A small-molecule ligand and the protein it binds are described below.
Small molecule (SMILES): Clc1nc(OCc2ccccc2)c2[nH]cnc2n1

Sequence of chain 2.B:
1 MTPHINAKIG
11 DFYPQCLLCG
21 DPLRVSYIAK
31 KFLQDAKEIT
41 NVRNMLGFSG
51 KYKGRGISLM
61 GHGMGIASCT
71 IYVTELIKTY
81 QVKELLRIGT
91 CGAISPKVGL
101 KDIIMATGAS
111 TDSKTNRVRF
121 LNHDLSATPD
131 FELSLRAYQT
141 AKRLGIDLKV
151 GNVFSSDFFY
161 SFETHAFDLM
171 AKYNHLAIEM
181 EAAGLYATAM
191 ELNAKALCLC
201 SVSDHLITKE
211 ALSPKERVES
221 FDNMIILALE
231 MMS

Binding-site contacts:
Ligand atom C12 contacts residue ALA93 of chain 2.B at 3.8 Å (hydrophobic).
Ligand atom C14 contacts residue ILE178 of chain 2.B at 3.5 Å (hydrophobic).
Ligand atom N1 contacts residue ILE178 of chain 2.B at 3.8 Å.
Ligand atom C5 contacts residue PHE159 of chain 2.B at 3.4 Å (hydrophobic).
Ligand atom CL1 contacts residue ILE178 of chain 2.B at 3.8 Å.
Ligand atom C5 contacts residue CYS91 of chain 2.B at 3.8 Å (hydrophobic).
Ligand atom N9 contacts residue THR90 of chain 2.B at 3.4 Å (h-bond).
Ligand atom C15 contacts residue ILE178 of chain 2.B at 3.6 Å (hydrophobic).
Ligand atom O1 contacts residue ASP204 of chain 2.B at 3.6 Å.
Ligand atom C8 contacts residue ASP204 of chain 2.B at 3.6 Å.
Ligand atom C6 contacts residue PHE159 of chain 2.B at 3.3 Å (hydrophobic).
Ligand atom N7 contacts residue ASP204 of chain 2.B at 2.7 Å (salt-bridge).
Ligand atom CL1 contacts residue MET180 of chain 2.B at 3.5 Å.
Ligand atom C12 contacts residue LEU206 of chain 2.B at 3.8 Å (hydrophobic).
Ligand atom N3 contacts residue ILE178 of chain 2.B at 3.5 Å (h-bond).
Ligand atom C4 contacts residue ILE178 of chain 2.B at 3.7 Å (hydrophobic).
Ligand atom C8 contacts residue THR90 of chain 2.B at 3.4 Å.
Ligand atom O1 contacts residue PHE159 of chain 2.B at 3.6 Å.
Ligand atom C2 contacts residue PHE159 of chain 2.B at 3.6 Å (hydrophobic).
Ligand atom C13 contacts residue ILE94 of chain 2.B at 3.6 Å (hydrophobic).
Ligand atom C9 contacts residue PHE159 of chain 2.B at 3.8 Å (hydrophobic).
Ligand atom C2 contacts residue ILE178 of chain 2.B at 3.7 Å (hydrophobic).
Ligand atom CL1 contacts residue PHE158 of chain 2.B at 3.3 Å.
Ligand atom C5 contacts residue ASP204 of chain 2.B at 3.7 Å.
Ligand atom N3 contacts residue TRS1 of chain 2.N at 3.5 Å.
Ligand atom N9 contacts residue TRS1 of chain 2.N at 2.9 Å (h-bond).
Ligand atom C8 contacts residue SER203 of chain 2.B at 3.2 Å.
Ligand atom C5 contacts residue GLY92 of chain 2.B at 3.5 Å.
Ligand atom C4 contacts residue PHE159 of chain 2.B at 3.7 Å (hydrophobic).
Ligand atom N1 contacts residue PHE159 of chain 2.B at 3.6 Å.
Ligand atom C8 contacts residue TRS1 of chain 2.N at 3.6 Å.
Ligand atom C8 contacts residue CYS91 of chain 2.B at 3.2 Å (hydrophobic).
Ligand atom N7 contacts residue CYS91 of chain 2.B at 3.4 Å.
Ligand atom N9 contacts residue CYS91 of chain 2.B at 3.4 Å.
Ligand atom N3 contacts residue GLU179 of chain 2.B at 3.4 Å.
Ligand atom N7 contacts residue SER203 of chain 2.B at 3.3 Å (h-bond).
Ligand atom N7 contacts residue GLY92 of chain 2.B at 3.5 Å (h-bond).
Ligand atom C4 contacts residue TRS1 of chain 2.N at 3.5 Å.
Ligand atom C14 contacts residue PHE167 of chain 2.B at 3.6 Å (hydrophobic).
Ligand atom C9 contacts residue GOL1 of chain 2.T at 3.6 Å.